This protein binds this small molecule.
Small molecule (SMILES): C=C1CC[C@H](O)C/C1=C/C=C1\CCC[C@@]2(C)[C@H]1CC[C@@H]2[C@@](C)(O)CCCC(C)C

Binding-site contacts:
Ligand atom C16 contacts residue TRP163 of chain 2.A at 3.5 Å (hydrophobic).
Ligand atom C8 contacts residue SER114 of chain 2.A at 3.3 Å.
Ligand atom C25 contacts residue VAL111 of chain 2.A at 3.8 Å (hydrophobic).
Ligand atom C5 contacts residue SER155 of chain 2.A at 3.5 Å.
Ligand atom C27 contacts residue LEU107 of chain 2.A at 3.8 Å (hydrophobic).
Ligand atom C20 contacts residue HIS182 of chain 2.A at 3.9 Å.
Ligand atom C5 contacts residue CYS165 of chain 2.A at 3.4 Å (hydrophobic).
Ligand atom C4 contacts residue SER152 of chain 2.A at 3.7 Å.
Ligand atom C6 contacts residue SER155 of chain 2.A at 3.5 Å.
Ligand atom C8 contacts residue LEU110 of chain 2.A at 3.7 Å (hydrophobic).
Ligand atom C27 contacts residue ALA108 of chain 2.A at 3.9 Å (hydrophobic).
Ligand atom C10 contacts residue SER152 of chain 2.A at 3.4 Å.
Ligand atom C6 contacts residue CYS165 of chain 2.A at 3.9 Å (hydrophobic).
Ligand atom C21 contacts residue VAL111 of chain 2.A at 3.8 Å (hydrophobic).
Ligand atom C2 contacts residue SER152 of chain 2.A at 3.9 Å.
Ligand atom C22 contacts residue HIS272 of chain 2.A at 3.5 Å.
Ligand atom C25 contacts residue HIS182 of chain 2.A at 3.9 Å.
Ligand atom C8 contacts residue ILE148 of chain 2.A at 3.9 Å (hydrophobic).
Ligand atom C1 contacts residue TYR24 of chain 2.A at 3.7 Å (hydrophobic).
Ligand atom O9 contacts residue SER155 of chain 2.A at 2.7 Å (h-bond).
Ligand atom C14 contacts residue VAL177 of chain 2.A at 3.9 Å (hydrophobic).
Ligand atom C11 contacts residue TRP163 of chain 2.A at 4.0 Å (hydrophobic).
Ligand atom C2 contacts residue SER114 of chain 2.A at 3.6 Å.
Ligand atom C7 contacts residue SER152 of chain 2.A at 3.6 Å.
Ligand atom C28 contacts residue LEU279 of chain 2.A at 3.8 Å (hydrophobic).
Ligand atom C6 contacts residue TYR24 of chain 2.A at 3.3 Å (hydrophobic).
Ligand atom O9 contacts residue TYR24 of chain 2.A at 2.7 Å (h-bond).
Ligand atom C3 contacts residue SER152 of chain 2.A at 3.9 Å.
Ligand atom C28 contacts residue TYR276 of chain 2.A at 3.9 Å (hydrophobic).
Ligand atom C25 contacts residue HIS272 of chain 2.A at 3.6 Å.
Ligand atom C23 contacts residue HIS182 of chain 2.A at 3.7 Å.
Ligand atom O9 contacts residue SER152 of chain 2.A at 3.4 Å.
Ligand atom C22 contacts residue HIS182 of chain 2.A at 3.4 Å.
Ligand atom C29 contacts residue VAL111 of chain 2.A at 3.8 Å (hydrophobic).
Ligand atom O24 contacts residue VAL177 of chain 2.A at 3.3 Å.
Ligand atom C23 contacts residue VAL111 of chain 2.A at 3.7 Å (hydrophobic).
Ligand atom C6 contacts residue TYR28 of chain 2.A at 3.8 Å (hydrophobic).
Ligand atom C19 contacts residue ILE148 of chain 2.A at 3.9 Å (hydrophobic).
Ligand atom O24 contacts residue HIS182 of chain 2.A at 3.1 Å.
Ligand atom C3 contacts residue SER114 of chain 2.A at 3.9 Å.

Sequence of chain 2.A:
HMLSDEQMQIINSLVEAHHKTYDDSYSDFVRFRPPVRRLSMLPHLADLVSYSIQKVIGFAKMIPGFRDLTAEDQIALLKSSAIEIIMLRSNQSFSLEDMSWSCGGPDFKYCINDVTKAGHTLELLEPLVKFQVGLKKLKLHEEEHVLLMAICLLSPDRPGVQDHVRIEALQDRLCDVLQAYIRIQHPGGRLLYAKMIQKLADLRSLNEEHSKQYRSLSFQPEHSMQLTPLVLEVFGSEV